This protein binds this small molecule.
Small molecule (SMILES): CC(=O)N[C@H]1[C@H](O[C@H]2[C@H](O)[C@@H](NC(C)=O)CO[C@@H]2CO)O[C@H](CO)[C@@H](O)[C@@H]1O

Sequence of chain 4.H:
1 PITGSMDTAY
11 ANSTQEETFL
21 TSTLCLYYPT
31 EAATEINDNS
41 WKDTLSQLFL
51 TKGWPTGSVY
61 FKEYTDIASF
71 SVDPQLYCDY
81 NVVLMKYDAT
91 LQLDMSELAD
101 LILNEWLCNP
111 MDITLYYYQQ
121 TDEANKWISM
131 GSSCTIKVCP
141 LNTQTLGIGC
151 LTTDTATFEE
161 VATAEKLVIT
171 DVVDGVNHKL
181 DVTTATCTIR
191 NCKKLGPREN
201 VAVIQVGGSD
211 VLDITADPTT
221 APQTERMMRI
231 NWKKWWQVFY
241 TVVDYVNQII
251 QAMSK

Binding-site contacts:
Ligand atom C2 contacts residue ASN12 of chain 4.H at 3.2 Å.
Ligand atom C7 contacts residue ASN12 of chain 4.H at 3.9 Å.
Ligand atom N2 contacts residue ASN12 of chain 4.H at 3.8 Å.
Ligand atom O7 contacts residue ASN12 of chain 4.H at 3.6 Å.
Ligand atom C5 contacts residue ASN12 of chain 4.H at 4.1 Å.
Ligand atom O5 contacts residue ASN12 of chain 4.H at 2.7 Å (h-bond).
Ligand atom C1 contacts residue ASN12 of chain 4.H at 2.2 Å.